Sequence of chain 1.B:
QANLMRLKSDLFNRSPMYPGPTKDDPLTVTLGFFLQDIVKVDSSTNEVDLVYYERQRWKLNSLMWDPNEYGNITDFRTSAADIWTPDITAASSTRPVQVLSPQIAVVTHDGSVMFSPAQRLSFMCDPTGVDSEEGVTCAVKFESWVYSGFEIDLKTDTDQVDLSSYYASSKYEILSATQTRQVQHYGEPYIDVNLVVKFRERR

A protein and the small-molecule ligand that binds it are described below.
Small molecule (SMILES): C[N+]1(C)CCc2cc3c(cc2[C@H]1[C@@H]1OC(=O)c2c1ccc1c2OCO1)OCO3

Sequence of chain 1.A:
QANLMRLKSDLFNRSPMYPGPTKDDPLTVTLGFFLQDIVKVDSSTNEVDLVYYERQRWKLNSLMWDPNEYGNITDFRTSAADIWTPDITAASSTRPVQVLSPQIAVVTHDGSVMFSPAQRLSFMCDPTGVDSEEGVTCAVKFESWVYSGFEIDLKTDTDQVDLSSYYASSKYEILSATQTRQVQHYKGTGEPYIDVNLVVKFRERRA

Binding-site contacts:
Ligand atom O22 contacts residue TYR212 of chain 1.A at 3.1 Å (h-bond).
Ligand atom C11 contacts residue PHE53 of chain 1.B at 3.4 Å (hydrophobic).
Ligand atom C26 contacts residue THR208 of chain 1.A at 3.7 Å.
Ligand atom O19 contacts residue MET133 of chain 1.B at 4.1 Å.
Ligand atom C13 contacts residue TYR72 of chain 1.B at 4.0 Å (hydrophobic).
Ligand atom C20 contacts residue TYR212 of chain 1.A at 3.2 Å (hydrophobic).
Ligand atom C03 contacts residue GLU162 of chain 1.A at 3.5 Å.
Ligand atom O24 contacts residue THR208 of chain 1.A at 3.1 Å.
Ligand atom C28 contacts residue TYR212 of chain 1.A at 3.6 Å (hydrophobic).
Ligand atom O10 contacts residue PHE53 of chain 1.B at 4.0 Å.
Ligand atom C23 contacts residue TYR212 of chain 1.A at 3.6 Å (hydrophobic).
Ligand atom O12 contacts residue ARG74 of chain 1.B at 3.2 Å (salt-bridge).
Ligand atom C04 contacts residue TRP164 of chain 1.A at 3.5 Å (hydrophobic).
Ligand atom C21 contacts residue TYR212 of chain 1.A at 2.9 Å (hydrophobic).
Ligand atom C01 contacts residue TYR72 of chain 1.B at 3.5 Å (hydrophobic).
Ligand atom C07 contacts residue TYR72 of chain 1.B at 3.9 Å (hydrophobic).
Ligand atom C11 contacts residue ARG74 of chain 1.B at 3.4 Å.
Ligand atom O17 contacts residue TRP164 of chain 1.A at 3.7 Å.
Ligand atom C06 contacts residue TYR72 of chain 1.B at 3.5 Å (hydrophobic).
Ligand atom O12 contacts residue PHE53 of chain 1.B at 3.4 Å.
Ligand atom C13 contacts residue PHE53 of chain 1.B at 4.1 Å (hydrophobic).
Ligand atom C18 contacts residue TYR212 of chain 1.A at 3.8 Å (hydrophobic).
Ligand atom N02 contacts residue TRP164 of chain 1.A at 4.2 Å.
Ligand atom C14 contacts residue TYR72 of chain 1.B at 3.6 Å (hydrophobic).
Ligand atom C25 contacts residue TYR212 of chain 1.A at 3.2 Å (hydrophobic).
Ligand atom C16 contacts residue TYR212 of chain 1.A at 4.1 Å (hydrophobic).
Ligand atom C01 contacts residue TRP164 of chain 1.A at 3.5 Å (hydrophobic).
Ligand atom C26 contacts residue TYR212 of chain 1.A at 3.4 Å (hydrophobic).
Ligand atom C05 contacts residue TYR72 of chain 1.B at 3.8 Å (hydrophobic).
Ligand atom C08 contacts residue TYR72 of chain 1.B at 3.8 Å (hydrophobic).
Ligand atom C09 contacts residue TYR72 of chain 1.B at 4.1 Å (hydrophobic).
Ligand atom C25 contacts residue THR208 of chain 1.A at 3.7 Å.
Ligand atom C03 contacts residue TRP164 of chain 1.A at 3.5 Å (hydrophobic).
Ligand atom C27 contacts residue TYR212 of chain 1.A at 3.5 Å (hydrophobic).
Ligand atom C05 contacts residue SER135 of chain 1.B at 3.6 Å.
Ligand atom O24 contacts residue TYR212 of chain 1.A at 3.6 Å.
Ligand atom O17 contacts residue TYR212 of chain 1.A at 4.0 Å.
Ligand atom C26 contacts residue TYR205 of chain 1.A at 4.0 Å (hydrophobic).
Ligand atom C14 contacts residue SER135 of chain 1.B at 3.8 Å.
Ligand atom C27 contacts residue TYR205 of chain 1.A at 3.8 Å (hydrophobic).